Sequence of chain 1.B:
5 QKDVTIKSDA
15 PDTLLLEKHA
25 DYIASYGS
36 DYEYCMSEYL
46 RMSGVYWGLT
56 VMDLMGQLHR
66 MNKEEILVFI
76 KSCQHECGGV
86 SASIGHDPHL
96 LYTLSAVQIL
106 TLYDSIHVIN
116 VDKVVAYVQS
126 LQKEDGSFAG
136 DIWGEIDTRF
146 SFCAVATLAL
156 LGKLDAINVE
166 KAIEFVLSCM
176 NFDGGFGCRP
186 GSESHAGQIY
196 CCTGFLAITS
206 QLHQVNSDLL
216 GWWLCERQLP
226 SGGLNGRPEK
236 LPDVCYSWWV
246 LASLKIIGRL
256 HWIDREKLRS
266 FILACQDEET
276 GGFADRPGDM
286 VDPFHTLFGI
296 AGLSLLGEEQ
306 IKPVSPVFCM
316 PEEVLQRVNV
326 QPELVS

This small molecule binds to this protein.
Small molecule (SMILES): CCCCCCCCCCC(=O)N[C@@H](Cc1c[nH]cn1)C(=O)N[C@@H](Cc1ccccc1)C(=O)N[C@@H](Cc1ccc(O)cc1)C(=O)N(C)CCc1ccccn1

Binding-site contacts:
Ligand atom CAW contacts residue PRO288 of chain 1.B at 3.8 Å (hydrophobic).
Ligand atom CAU contacts residue HIS290 of chain 1.B at 3.3 Å.
Ligand atom CAA contacts residue GLY49 of chain 1.B at 3.7 Å.
Ligand atom CAI contacts residue CYS314 of chain 1.B at 3.3 Å (hydrophobic).
Ligand atom O contacts residue PHE289 of chain 1.B at 3.1 Å.
Ligand atom NBP contacts residue CYS240 of chain 1.B at 3.4 Å (h-bond).
Ligand atom NBK contacts residue TRP244 of chain 1.B at 3.7 Å.
Ligand atom OAF contacts residue LEU96 of chain 1.B at 3.4 Å.
Ligand atom OAG contacts residue LEU45 of chain 1.B at 3.8 Å.
Ligand atom CAW contacts residue TRP52 of chain 1.B at 3.8 Å (hydrophobic).
Ligand atom CAV contacts residue CYS240 of chain 1.B at 3.5 Å (hydrophobic).
Ligand atom CZ contacts residue GLN193 of chain 1.B at 3.7 Å.
Ligand atom NBP contacts residue ASP238 of chain 1.B at 2.6 Å (salt-bridge).
Ligand atom CBY contacts residue ZN1 of chain 1.C at 3.7 Å.
Ligand atom CAI contacts residue TYR51 of chain 1.B at 3.3 Å (hydrophobic).
Ligand atom CD2 contacts residue TYR108 of chain 1.A at 3.7 Å (hydrophobic).
Ligand atom CAP contacts residue PHE147 of chain 1.B at 3.6 Å (hydrophobic).
Ligand atom CZ contacts residue ARG144 of chain 1.B at 3.5 Å.
Ligand atom CAL contacts residue CYS314 of chain 1.B at 3.7 Å (hydrophobic).
Ligand atom O contacts residue TRP244 of chain 1.B at 3.3 Å.
Ligand atom CAV contacts residue ZN1 of chain 1.C at 2.6 Å.
Ligand atom CAU contacts residue ZN1 of chain 1.C at 2.7 Å.
Ligand atom CAA contacts residue TYR30 of chain 1.B at 3.5 Å (hydrophobic).
Ligand atom CAU contacts residue ASP238 of chain 1.B at 3.3 Å.
Ligand atom NBP contacts residue ZN1 of chain 1.C at 1.7 Å.
Ligand atom CAB contacts residue LEU96 of chain 1.B at 3.7 Å (hydrophobic).
Ligand atom CE2 contacts residue GLN193 of chain 1.B at 3.5 Å.
Ligand atom OAF contacts residue ARG144 of chain 1.B at 3.1 Å.
Ligand atom CAB contacts residue CYS148 of chain 1.B at 3.8 Å (hydrophobic).
Ligand atom CAL contacts residue TYR195 of chain 1.B at 3.3 Å (hydrophobic).
Ligand atom NBP contacts residue HIS290 of chain 1.B at 3.0 Å (h-bond).
Ligand atom NBL contacts residue ZN1 of chain 1.C at 3.8 Å.
Ligand atom CAA contacts residue ARG46 of chain 1.B at 3.6 Å.
Ligand atom CAL contacts residue TYR51 of chain 1.B at 3.7 Å (hydrophobic).
Ligand atom CE2 contacts residue ARG144 of chain 1.B at 3.4 Å.
Ligand atom OAG contacts residue TYR97 of chain 1.B at 2.8 Å (h-bond).
Ligand atom CAM contacts residue PHE293 of chain 1.B at 3.6 Å (hydrophobic).
Ligand atom CAV contacts residue ASP238 of chain 1.B at 3.4 Å.
Ligand atom CE1 contacts residue GLY192 of chain 1.B at 3.3 Å.
Ligand atom CZ contacts residue GLY192 of chain 1.B at 3.2 Å.

Sequence of chain 1.A:
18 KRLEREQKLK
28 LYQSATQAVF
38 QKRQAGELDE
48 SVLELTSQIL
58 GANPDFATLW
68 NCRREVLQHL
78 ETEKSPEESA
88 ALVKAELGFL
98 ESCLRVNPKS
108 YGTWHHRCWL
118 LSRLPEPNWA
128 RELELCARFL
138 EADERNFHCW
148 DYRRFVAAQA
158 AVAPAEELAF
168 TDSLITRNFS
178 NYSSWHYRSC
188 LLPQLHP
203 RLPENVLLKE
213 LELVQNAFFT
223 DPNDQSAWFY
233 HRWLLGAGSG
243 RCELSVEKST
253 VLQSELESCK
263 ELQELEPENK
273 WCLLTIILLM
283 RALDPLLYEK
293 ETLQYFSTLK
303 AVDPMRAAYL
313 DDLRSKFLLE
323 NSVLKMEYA